A protein and the small-molecule ligand that binds it are described below.
Small molecule (SMILES): Nc1ncnc2c1ncn2[C@H]1C[C@H](O)[C@@H](COP(=O)(O)O)O1

Sequence of chain 42.A:
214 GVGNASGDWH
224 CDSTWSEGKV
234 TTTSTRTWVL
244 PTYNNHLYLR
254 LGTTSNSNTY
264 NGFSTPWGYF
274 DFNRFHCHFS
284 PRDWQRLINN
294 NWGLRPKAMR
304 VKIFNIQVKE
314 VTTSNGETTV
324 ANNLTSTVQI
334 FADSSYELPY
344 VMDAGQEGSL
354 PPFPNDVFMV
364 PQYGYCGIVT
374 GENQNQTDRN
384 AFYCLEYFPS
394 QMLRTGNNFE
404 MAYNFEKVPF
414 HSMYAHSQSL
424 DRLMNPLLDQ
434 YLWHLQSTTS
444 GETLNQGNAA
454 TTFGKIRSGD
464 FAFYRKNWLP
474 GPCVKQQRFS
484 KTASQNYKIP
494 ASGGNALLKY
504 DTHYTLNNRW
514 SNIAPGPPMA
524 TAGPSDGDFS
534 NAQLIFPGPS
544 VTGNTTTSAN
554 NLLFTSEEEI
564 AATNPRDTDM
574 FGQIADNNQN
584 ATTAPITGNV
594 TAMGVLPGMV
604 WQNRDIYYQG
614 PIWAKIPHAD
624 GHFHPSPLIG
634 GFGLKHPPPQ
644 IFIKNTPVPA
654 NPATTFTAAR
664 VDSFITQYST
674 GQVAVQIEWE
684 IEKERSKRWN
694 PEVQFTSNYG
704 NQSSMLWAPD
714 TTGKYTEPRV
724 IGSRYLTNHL

Sequence of chain 22.A:
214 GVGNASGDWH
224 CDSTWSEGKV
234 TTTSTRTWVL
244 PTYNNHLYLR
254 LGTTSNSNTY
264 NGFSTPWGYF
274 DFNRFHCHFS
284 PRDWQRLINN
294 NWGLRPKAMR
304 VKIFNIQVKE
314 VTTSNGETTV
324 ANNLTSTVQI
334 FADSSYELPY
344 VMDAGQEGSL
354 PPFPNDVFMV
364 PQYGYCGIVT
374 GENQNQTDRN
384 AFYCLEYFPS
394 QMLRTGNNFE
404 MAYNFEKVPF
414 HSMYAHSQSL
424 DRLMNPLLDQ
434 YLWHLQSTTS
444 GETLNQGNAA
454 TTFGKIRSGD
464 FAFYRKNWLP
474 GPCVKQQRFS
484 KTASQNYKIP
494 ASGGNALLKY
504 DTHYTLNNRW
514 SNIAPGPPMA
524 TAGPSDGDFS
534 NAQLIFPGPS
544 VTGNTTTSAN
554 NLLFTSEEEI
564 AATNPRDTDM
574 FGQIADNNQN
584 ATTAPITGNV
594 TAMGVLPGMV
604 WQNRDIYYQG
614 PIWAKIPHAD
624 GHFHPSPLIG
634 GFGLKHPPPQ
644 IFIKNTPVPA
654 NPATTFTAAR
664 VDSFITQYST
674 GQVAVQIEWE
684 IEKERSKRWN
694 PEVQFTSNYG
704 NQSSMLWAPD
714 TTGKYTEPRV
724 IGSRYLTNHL

Binding-site contacts:
Ligand atom N1 contacts residue VAL411 of chain 22.A at 4.3 Å.
Ligand atom C5 contacts residue PRO628 of chain 22.A at 2.7 Å (hydrophobic).
Ligand atom N7 contacts residue HIS627 of chain 22.A at 4.1 Å.
Ligand atom N7 contacts residue PRO628 of chain 22.A at 3.3 Å (h-bond).
Ligand atom N6 contacts residue PHE635 of chain 22.A at 3.7 Å.
Ligand atom C6 contacts residue GLY636 of chain 22.A at 3.6 Å.
Ligand atom N6 contacts residue GLY634 of chain 22.A at 3.8 Å.
Ligand atom N1 contacts residue GLY636 of chain 22.A at 2.9 Å (h-bond).
Ligand atom C6 contacts residue SER629 of chain 22.A at 3.5 Å.
Ligand atom C8 contacts residue PRO628 of chain 22.A at 3.8 Å (hydrophobic).
Ligand atom C5 contacts residue SER629 of chain 22.A at 3.5 Å.
Ligand atom N9 contacts residue PRO412 of chain 22.A at 4.2 Å.
Ligand atom C6 contacts residue PRO628 of chain 22.A at 2.8 Å (hydrophobic).
Ligand atom C8 contacts residue HIS627 of chain 22.A at 3.5 Å.
Ligand atom C6 contacts residue PRO412 of chain 22.A at 4.3 Å (hydrophobic).
Ligand atom C2 contacts residue GLY636 of chain 22.A at 3.2 Å.
Ligand atom N3 contacts residue PRO628 of chain 22.A at 3.5 Å (h-bond).
Ligand atom N1 contacts residue PRO628 of chain 22.A at 3.2 Å (h-bond).
Ligand atom C8 contacts residue PRO412 of chain 22.A at 4.3 Å (hydrophobic).
Ligand atom N7 contacts residue ASN606 of chain 22.A at 4.2 Å.
Ligand atom N9 contacts residue PRO628 of chain 22.A at 3.7 Å.
Ligand atom C2' contacts residue PRO628 of chain 22.A at 3.6 Å (hydrophobic).
Ligand atom C2 contacts residue PRO628 of chain 22.A at 3.5 Å (hydrophobic).
Ligand atom C3' contacts residue HIS627 of chain 22.A at 4.3 Å.
Ligand atom N7 contacts residue PRO412 of chain 22.A at 4.3 Å.
Ligand atom N7 contacts residue SER629 of chain 22.A at 3.1 Å (h-bond).
Ligand atom C1' contacts residue HIS627 of chain 22.A at 4.3 Å.
Ligand atom C8 contacts residue SER629 of chain 22.A at 4.2 Å.
Ligand atom P contacts residue HIS625 of chain 42.A at 3.9 Å.
Ligand atom O1P contacts residue HIS625 of chain 42.A at 2.8 Å (h-bond).
Ligand atom O2P contacts residue ASP623 of chain 42.A at 3.2 Å (salt-bridge).
Ligand atom C2' contacts residue HIS627 of chain 22.A at 3.2 Å.
Ligand atom C1' contacts residue PRO628 of chain 22.A at 3.9 Å (hydrophobic).
Ligand atom N6 contacts residue SER629 of chain 22.A at 3.0 Å (h-bond).
Ligand atom N6 contacts residue PRO628 of chain 22.A at 3.4 Å (h-bond).
Ligand atom O3' contacts residue PRO628 of chain 22.A at 4.1 Å.
Ligand atom C4 contacts residue PRO628 of chain 22.A at 3.0 Å (hydrophobic).
Ligand atom N6 contacts residue GLY636 of chain 22.A at 3.2 Å (h-bond).
Ligand atom C5 contacts residue PRO412 of chain 22.A at 4.2 Å (hydrophobic).
Ligand atom C4 contacts residue PRO412 of chain 22.A at 4.1 Å (hydrophobic).